Sequence of chain 1.A:
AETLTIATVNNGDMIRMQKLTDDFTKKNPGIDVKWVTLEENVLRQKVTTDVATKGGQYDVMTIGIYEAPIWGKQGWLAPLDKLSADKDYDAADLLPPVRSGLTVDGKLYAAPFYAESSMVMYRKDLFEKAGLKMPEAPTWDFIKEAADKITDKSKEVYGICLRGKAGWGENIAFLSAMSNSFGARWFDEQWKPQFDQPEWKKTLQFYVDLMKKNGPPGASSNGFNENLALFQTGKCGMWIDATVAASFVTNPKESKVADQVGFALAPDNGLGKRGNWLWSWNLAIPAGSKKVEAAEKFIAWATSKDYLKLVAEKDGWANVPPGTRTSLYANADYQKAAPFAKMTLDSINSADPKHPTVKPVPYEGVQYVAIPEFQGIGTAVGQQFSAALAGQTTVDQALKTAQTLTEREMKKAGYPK

The protein below binds the small molecule below.
Small molecule (SMILES): OC[C@@H](O)[C@@H](O)[C@H](O)[C@H](O)CO

Binding-site contacts:
Ligand atom O3 contacts residue ALA248 of chain 1.A at 3.9 Å.
Ligand atom C6 contacts residue GLU122 of chain 1.A at 3.9 Å.
Ligand atom C4 contacts residue GLU46 of chain 1.A at 3.3 Å.
Ligand atom O3 contacts residue GLU122 of chain 1.A at 2.6 Å (salt-bridge).
Ligand atom C5 contacts residue GLY175 of chain 1.A at 3.7 Å.
Ligand atom O6 contacts residue ALA179 of chain 1.A at 3.8 Å.
Ligand atom O6 contacts residue TRP285 of chain 1.A at 3.5 Å.
Ligand atom O3 contacts residue TRP283 of chain 1.A at 3.9 Å.
Ligand atom O1 contacts residue GLU122 of chain 1.A at 2.6 Å (salt-bridge).
Ligand atom C2 contacts residue GLU46 of chain 1.A at 3.5 Å.
Ligand atom C2 contacts residue ASN17 of chain 1.A at 3.9 Å.
Ligand atom O5 contacts residue GLU46 of chain 1.A at 3.6 Å.
Ligand atom O1 contacts residue TYR120 of chain 1.A at 2.6 Å (h-bond).
Ligand atom C3 contacts residue GLU122 of chain 1.A at 3.4 Å.
Ligand atom O5 contacts residue GLY175 of chain 1.A at 2.8 Å (h-bond).
Ligand atom O3 contacts residue ARG169 of chain 1.A at 2.9 Å (salt-bridge).
Ligand atom C6 contacts residue TRP285 of chain 1.A at 3.9 Å (hydrophobic).
Ligand atom C2 contacts residue ARG169 of chain 1.A at 4.0 Å.
Ligand atom C1 contacts residue TYR120 of chain 1.A at 3.5 Å (hydrophobic).
Ligand atom O4 contacts residue ARG169 of chain 1.A at 2.8 Å (salt-bridge).
Ligand atom O1 contacts residue VAL250 of chain 1.A at 3.7 Å.
Ligand atom C5 contacts residue ARG50 of chain 1.A at 3.6 Å.
Ligand atom O4 contacts residue GLY175 of chain 1.A at 3.0 Å (h-bond).
Ligand atom C1 contacts residue ASN17 of chain 1.A at 3.8 Å.
Ligand atom C2 contacts residue TRP287 of chain 1.A at 3.9 Å (hydrophobic).
Ligand atom O2 contacts residue GLU46 of chain 1.A at 2.6 Å (salt-bridge).
Ligand atom O2 contacts residue ASN17 of chain 1.A at 3.0 Å (h-bond).
Ligand atom C4 contacts residue GLY175 of chain 1.A at 3.9 Å.
Ligand atom C3 contacts residue ARG169 of chain 1.A at 3.8 Å.
Ligand atom O1 contacts residue ASN17 of chain 1.A at 3.7 Å.
Ligand atom O6 contacts residue GLN373 of chain 1.A at 2.9 Å (h-bond).
Ligand atom C1 contacts residue PHE230 of chain 1.A at 3.8 Å (hydrophobic).
Ligand atom O4 contacts residue GLU46 of chain 1.A at 2.7 Å (salt-bridge).
Ligand atom O1 contacts residue TRP287 of chain 1.A at 3.4 Å (h-bond).
Ligand atom C4 contacts residue ARG50 of chain 1.A at 3.9 Å.
Ligand atom C1 contacts residue GLU122 of chain 1.A at 3.4 Å.
Ligand atom C5 contacts residue TRP285 of chain 1.A at 3.7 Å (hydrophobic).
Ligand atom C6 contacts residue TRP283 of chain 1.A at 4.0 Å (hydrophobic).
Ligand atom O5 contacts residue ARG50 of chain 1.A at 2.9 Å (salt-bridge).
Ligand atom O2 contacts residue TRP287 of chain 1.A at 2.9 Å (h-bond).